Sequence of chain 1.H:
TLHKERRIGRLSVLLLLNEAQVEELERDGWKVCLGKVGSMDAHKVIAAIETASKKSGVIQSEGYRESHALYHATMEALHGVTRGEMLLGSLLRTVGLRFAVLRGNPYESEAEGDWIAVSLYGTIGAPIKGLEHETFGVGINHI

Binding-site contacts:
Ligand atom OXT contacts residue LEU136 of chain 1.H at 4.1 Å.
Ligand atom N contacts residue LEU97 of chain 1.H at 3.3 Å (h-bond).
Ligand atom CB contacts residue TYR69 of chain 1.G at 3.3 Å (hydrophobic).
Ligand atom ND1 contacts residue ZN1 of chain 1.Z at 4.1 Å.
Ligand atom CB contacts residue TYR76 of chain 1.G at 4.1 Å (hydrophobic).
Ligand atom CE1 contacts residue HIS138 of chain 1.H at 3.8 Å.
Ligand atom CB contacts residue ALA131 of chain 1.H at 4.1 Å (hydrophobic).
Ligand atom OXT contacts residue GLY130 of chain 1.H at 4.1 Å.
Ligand atom N contacts residue GLY130 of chain 1.H at 4.1 Å.
Ligand atom NE2 contacts residue ZN1 of chain 1.Z at 2.1 Å.
Ligand atom CG contacts residue HIS138 of chain 1.H at 3.8 Å.
Ligand atom CA contacts residue TYR76 of chain 1.G at 3.3 Å (hydrophobic).
Ligand atom CD2 contacts residue HIS77 of chain 1.G at 2.9 Å.
Ligand atom CG contacts residue TYR69 of chain 1.G at 3.9 Å (hydrophobic).
Ligand atom CD2 contacts residue TYR76 of chain 1.G at 4.0 Å (hydrophobic).
Ligand atom OXT contacts residue ALA131 of chain 1.H at 3.5 Å (h-bond).
Ligand atom O contacts residue TYR76 of chain 1.G at 3.6 Å.
Ligand atom CD2 contacts residue ZN1 of chain 1.Z at 2.2 Å.
Ligand atom N contacts residue TYR76 of chain 1.G at 3.2 Å.
Ligand atom N contacts residue ARG98 of chain 1.H at 3.4 Å.
Ligand atom ND1 contacts residue TYR76 of chain 1.G at 3.4 Å.
Ligand atom CE1 contacts residue TYR76 of chain 1.G at 3.8 Å (hydrophobic).
Ligand atom CG contacts residue ZN1 of chain 1.Z at 3.6 Å.
Ligand atom C contacts residue ALA131 of chain 1.H at 3.8 Å (hydrophobic).
Ligand atom O contacts residue ALA131 of chain 1.H at 3.9 Å.
Ligand atom ND1 contacts residue ARG98 of chain 1.H at 3.8 Å.
Ligand atom CE1 contacts residue ARG88 of chain 1.H at 3.3 Å.
Ligand atom NE2 contacts residue HIS138 of chain 1.H at 2.9 Å (h-bond).
Ligand atom CG contacts residue TYR76 of chain 1.G at 3.7 Å (hydrophobic).
Ligand atom CE1 contacts residue HIS77 of chain 1.G at 3.7 Å.
Ligand atom C contacts residue TYR76 of chain 1.G at 3.8 Å (hydrophobic).
Ligand atom CD2 contacts residue HIS73 of chain 1.G at 3.6 Å.
Ligand atom CD2 contacts residue HIS138 of chain 1.H at 2.9 Å.
Ligand atom NE2 contacts residue ARG88 of chain 1.H at 3.7 Å.
Ligand atom CE1 contacts residue ZN1 of chain 1.Z at 3.5 Å.
Ligand atom CB contacts residue GLY130 of chain 1.H at 3.5 Å.
Ligand atom CG contacts residue HIS77 of chain 1.G at 4.1 Å.
Ligand atom NE2 contacts residue HIS77 of chain 1.G at 2.7 Å.
Ligand atom CD2 contacts residue TYR69 of chain 1.G at 3.9 Å (hydrophobic).
Ligand atom OXT contacts residue TYR69 of chain 1.G at 3.1 Å.

Sequence of chain 1.G:
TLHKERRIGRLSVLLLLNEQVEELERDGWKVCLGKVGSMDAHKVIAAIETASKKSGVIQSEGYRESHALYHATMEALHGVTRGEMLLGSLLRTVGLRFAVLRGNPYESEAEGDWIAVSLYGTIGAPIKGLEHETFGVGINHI

A protein and the small-molecule ligand that binds it are described below.
Small molecule (SMILES): N[C@@H](Cc1c[nH]c[nH+]1)C(=O)O